Binding-site contacts:
Ligand atom PA contacts residue SER432 of chain 1.A at 3.6 Å.
Ligand atom PB contacts residue MG1 of chain 1.D at 2.8 Å.
Ligand atom C5 contacts residue THR476 of chain 1.A at 3.4 Å.
Ligand atom O1G contacts residue GLY430 of chain 1.A at 2.9 Å.
Ligand atom O3A contacts residue MG1 of chain 1.D at 2.4 Å.
Ligand atom O1B contacts residue MG1 of chain 1.D at 2.1 Å.
Ligand atom N3B contacts residue ASP387 of chain 1.A at 3.5 Å (salt-bridge).
Ligand atom N9 contacts residue THR476 of chain 1.A at 3.4 Å (h-bond).
Ligand atom O2G contacts residue SER431 of chain 1.A at 3.6 Å (h-bond).
Ligand atom N3B contacts residue MG1 of chain 1.E at 2.2 Å.
Ligand atom C8 contacts residue MET477 of chain 1.A at 3.3 Å (hydrophobic).
Ligand atom O1B contacts residue ASP385 of chain 1.A at 3.2 Å (salt-bridge).
Ligand atom C8 contacts residue THR476 of chain 1.A at 3.0 Å.
Ligand atom O3' contacts residue GLY535 of chain 1.A at 3.0 Å (h-bond).
Ligand atom O2A contacts residue SER432 of chain 1.A at 2.7 Å (h-bond).
Ligand atom O4' contacts residue SER432 of chain 1.A at 3.6 Å (h-bond).
Ligand atom C4 contacts residue LEU435 of chain 1.A at 3.6 Å (hydrophobic).
Ligand atom N6 contacts residue GLY468 of chain 1.A at 3.0 Å (h-bond).
Ligand atom PB contacts residue MG1 of chain 1.E at 3.5 Å.
Ligand atom C4 contacts residue THR476 of chain 1.A at 3.6 Å.
Ligand atom O2B contacts residue SER431 of chain 1.A at 3.3 Å (h-bond).
Ligand atom O5' contacts residue THR388 of chain 1.A at 3.0 Å (h-bond).
Ligand atom O3G contacts residue MG1 of chain 1.E at 2.6 Å.
Ligand atom O1A contacts residue ASP387 of chain 1.A at 3.7 Å.
Ligand atom N6 contacts residue ALA470 of chain 1.A at 3.0 Å.
Ligand atom C5 contacts residue LEU435 of chain 1.A at 3.5 Å (hydrophobic).
Ligand atom N7 contacts residue THR476 of chain 1.A at 3.0 Å (h-bond).
Ligand atom O1A contacts residue THR388 of chain 1.A at 3.2 Å.
Ligand atom O3A contacts residue ASP385 of chain 1.A at 3.6 Å.
Ligand atom O3A contacts residue ASP387 of chain 1.A at 2.6 Å (salt-bridge).
Ligand atom O5' contacts residue MG1 of chain 1.D at 3.4 Å.
Ligand atom O1A contacts residue THR391 of chain 1.A at 3.2 Å (h-bond).
Ligand atom O3' contacts residue ASP533 of chain 1.A at 3.6 Å.
Ligand atom O1G contacts residue SER431 of chain 1.A at 2.8 Å (h-bond).
Ligand atom PA contacts residue MG1 of chain 1.D at 3.5 Å.
Ligand atom O2' contacts residue ASP533 of chain 1.A at 2.8 Å (salt-bridge).
Ligand atom PG contacts residue MG1 of chain 1.E at 2.9 Å.
Ligand atom N3B contacts residue ASP385 of chain 1.A at 3.1 Å (salt-bridge).
Ligand atom O2' contacts residue GLY535 of chain 1.A at 3.4 Å.
Ligand atom O2' contacts residue MET477 of chain 1.A at 3.3 Å (h-bond).

The protein below binds the small molecule below.
Small molecule (SMILES): Nc1ncnc2c1ncn2[C@@H]1O[C@H](CO[P](=O)(O)O[P](=O)(O)NP(=O)(O)O)[C@@H](O)[C@H]1O

Sequence of chain 1.A:
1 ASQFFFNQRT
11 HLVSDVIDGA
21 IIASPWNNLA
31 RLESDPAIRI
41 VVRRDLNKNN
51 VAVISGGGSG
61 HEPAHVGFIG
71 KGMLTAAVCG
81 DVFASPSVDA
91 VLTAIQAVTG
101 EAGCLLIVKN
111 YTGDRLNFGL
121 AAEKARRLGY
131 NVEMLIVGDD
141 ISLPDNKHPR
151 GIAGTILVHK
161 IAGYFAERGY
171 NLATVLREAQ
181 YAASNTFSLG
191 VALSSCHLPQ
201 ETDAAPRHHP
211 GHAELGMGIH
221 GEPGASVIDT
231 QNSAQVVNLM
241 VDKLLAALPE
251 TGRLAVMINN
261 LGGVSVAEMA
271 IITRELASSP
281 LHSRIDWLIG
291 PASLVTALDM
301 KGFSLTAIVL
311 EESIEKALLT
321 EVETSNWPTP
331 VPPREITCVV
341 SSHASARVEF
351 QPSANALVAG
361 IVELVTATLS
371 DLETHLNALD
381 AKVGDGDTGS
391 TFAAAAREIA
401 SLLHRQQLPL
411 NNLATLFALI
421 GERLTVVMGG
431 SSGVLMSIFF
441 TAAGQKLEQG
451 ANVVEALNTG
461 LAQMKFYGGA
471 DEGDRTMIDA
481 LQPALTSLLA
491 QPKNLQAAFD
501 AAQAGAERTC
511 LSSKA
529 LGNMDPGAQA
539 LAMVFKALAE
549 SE